Binding-site contacts:
Ligand atom CA contacts residue ASP98 of chain 1.B at 3.7 Å.
Ligand atom C contacts residue VAL97 of chain 1.B at 3.7 Å (hydrophobic).
Ligand atom O contacts residue GLY65 of chain 1.B at 3.5 Å.
Ligand atom ND2 contacts residue VAL97 of chain 1.B at 3.5 Å.
Ligand atom CG contacts residue ALA122 of chain 1.B at 3.6 Å (hydrophobic).
Ligand atom ND2 contacts residue TYR33 of chain 1.B at 3.8 Å.
Ligand atom OXT contacts residue GLY96 of chain 1.B at 3.3 Å.
Ligand atom OXT contacts residue SER66 of chain 1.B at 2.4 Å (h-bond).
Ligand atom C contacts residue SER66 of chain 1.B at 3.4 Å.
Ligand atom OXT contacts residue VAL97 of chain 1.B at 3.1 Å (h-bond).
Ligand atom O contacts residue SER66 of chain 1.B at 2.7 Å (h-bond).
Ligand atom CA contacts residue VAL35 of chain 1.B at 3.9 Å (hydrophobic).
Ligand atom C contacts residue ASP98 of chain 1.B at 3.9 Å.
Ligand atom CB contacts residue TYR33 of chain 1.B at 3.9 Å (hydrophobic).
Ligand atom O contacts residue THR20 of chain 1.B at 3.9 Å.
Ligand atom OD1 contacts residue THR20 of chain 1.B at 3.1 Å (h-bond).
Ligand atom C contacts residue GLN67 of chain 1.B at 3.6 Å.
Ligand atom OD1 contacts residue VAL97 of chain 1.B at 2.9 Å (h-bond).
Ligand atom OD1 contacts residue GLY96 of chain 1.B at 3.3 Å.
Ligand atom CB contacts residue THR20 of chain 1.B at 3.2 Å.
Ligand atom OXT contacts residue ASP98 of chain 1.B at 3.0 Å (salt-bridge).
Ligand atom ND2 contacts residue ALA122 of chain 1.B at 2.9 Å (h-bond).
Ligand atom OD1 contacts residue ALA122 of chain 1.B at 3.5 Å (h-bond).
Ligand atom N contacts residue ASP98 of chain 1.B at 2.9 Å (salt-bridge).
Ligand atom N contacts residue GLU291 of chain 1.D at 2.8 Å (salt-bridge).
Ligand atom O contacts residue GLY96 of chain 1.B at 3.2 Å.
Ligand atom ND2 contacts residue THR20 of chain 1.B at 3.0 Å (h-bond).
Ligand atom O contacts residue GLN67 of chain 1.B at 3.6 Å.
Ligand atom CB contacts residue ASP98 of chain 1.B at 3.2 Å.
Ligand atom CG contacts residue VAL97 of chain 1.B at 3.5 Å (hydrophobic).
Ligand atom CA contacts residue THR20 of chain 1.B at 3.2 Å.
Ligand atom CB contacts residue GLU291 of chain 1.D at 3.8 Å.
Ligand atom O contacts residue VAL35 of chain 1.B at 3.5 Å.
Ligand atom CA contacts residue GLN67 of chain 1.B at 3.9 Å.
Ligand atom CG contacts residue THR20 of chain 1.B at 2.8 Å.
Ligand atom N contacts residue ASN256 of chain 1.D at 3.5 Å (h-bond).
Ligand atom O contacts residue GLY19 of chain 1.B at 3.3 Å.
Ligand atom C contacts residue GLY96 of chain 1.B at 3.4 Å.
Ligand atom N contacts residue GLN67 of chain 1.B at 2.9 Å (h-bond).
Ligand atom CA contacts residue GLU291 of chain 1.D at 3.5 Å.

A small-molecule ligand and the protein it binds are described below.
Small molecule (SMILES): NC(=O)C[C@H](N)C(=O)O

Sequence of chain 1.B:
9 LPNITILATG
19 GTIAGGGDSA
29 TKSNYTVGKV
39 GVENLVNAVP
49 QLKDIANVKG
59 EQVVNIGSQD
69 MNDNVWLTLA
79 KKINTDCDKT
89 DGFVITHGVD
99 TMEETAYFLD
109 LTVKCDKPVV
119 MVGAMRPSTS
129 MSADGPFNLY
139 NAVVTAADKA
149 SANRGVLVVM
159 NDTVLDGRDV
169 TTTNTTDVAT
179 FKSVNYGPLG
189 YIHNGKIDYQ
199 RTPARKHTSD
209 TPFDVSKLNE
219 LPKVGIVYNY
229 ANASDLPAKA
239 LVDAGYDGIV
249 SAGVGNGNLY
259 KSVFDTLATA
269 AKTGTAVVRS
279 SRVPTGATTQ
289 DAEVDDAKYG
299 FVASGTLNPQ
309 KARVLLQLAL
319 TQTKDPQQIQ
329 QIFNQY

Sequence of chain 1.D:
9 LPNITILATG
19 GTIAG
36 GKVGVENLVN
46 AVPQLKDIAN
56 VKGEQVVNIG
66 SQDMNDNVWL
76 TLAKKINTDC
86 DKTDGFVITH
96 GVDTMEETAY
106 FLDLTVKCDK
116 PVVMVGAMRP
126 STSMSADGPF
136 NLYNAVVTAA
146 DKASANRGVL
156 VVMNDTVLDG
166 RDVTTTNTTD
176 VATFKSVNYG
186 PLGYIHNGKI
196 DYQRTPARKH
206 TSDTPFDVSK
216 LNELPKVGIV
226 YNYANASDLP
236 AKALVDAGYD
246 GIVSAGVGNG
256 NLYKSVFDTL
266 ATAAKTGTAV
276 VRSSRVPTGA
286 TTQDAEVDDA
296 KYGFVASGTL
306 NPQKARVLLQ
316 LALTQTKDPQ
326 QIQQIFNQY